Sequence of chain 1.C:
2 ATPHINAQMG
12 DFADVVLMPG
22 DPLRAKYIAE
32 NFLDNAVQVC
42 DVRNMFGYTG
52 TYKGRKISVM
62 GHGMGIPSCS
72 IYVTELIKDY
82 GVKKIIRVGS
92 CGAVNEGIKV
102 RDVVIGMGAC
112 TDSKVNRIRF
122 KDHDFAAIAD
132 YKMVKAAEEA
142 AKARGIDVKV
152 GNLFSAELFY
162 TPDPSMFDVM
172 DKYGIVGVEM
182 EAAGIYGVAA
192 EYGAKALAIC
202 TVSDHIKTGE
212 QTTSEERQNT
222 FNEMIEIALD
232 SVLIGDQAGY

Sequence of chain 1.A:
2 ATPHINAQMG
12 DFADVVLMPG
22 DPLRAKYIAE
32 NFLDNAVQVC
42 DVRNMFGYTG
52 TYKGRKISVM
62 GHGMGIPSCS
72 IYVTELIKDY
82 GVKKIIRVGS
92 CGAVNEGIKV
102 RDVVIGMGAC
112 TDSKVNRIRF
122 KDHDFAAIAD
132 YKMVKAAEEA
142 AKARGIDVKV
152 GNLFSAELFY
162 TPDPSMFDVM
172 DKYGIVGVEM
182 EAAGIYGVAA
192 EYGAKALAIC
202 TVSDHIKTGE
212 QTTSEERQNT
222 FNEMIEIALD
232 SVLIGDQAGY

The protein below binds the small molecule below.
Small molecule (SMILES): O=c1[nH]cnc2c(C[NH+]3C[C@H](CO)[C@@H](O)C3)c[nH]c12

Binding-site contacts:
Ligand atom O5' contacts residue PHE160 of chain 1.A at 3.5 Å.
Ligand atom C3' contacts residue GLU182 of chain 1.A at 3.3 Å.
Ligand atom O3' contacts residue GLU182 of chain 1.A at 2.5 Å (salt-bridge).
Ligand atom C4 contacts residue VAL179 of chain 1.A at 3.3 Å (hydrophobic).
Ligand atom C2' contacts residue MET181 of chain 1.A at 3.7 Å (hydrophobic).
Ligand atom C8 contacts residue CYS92 of chain 1.A at 3.5 Å (hydrophobic).
Ligand atom C9 contacts residue VAL179 of chain 1.A at 3.7 Å (hydrophobic).
Ligand atom C6' contacts residue PO41 of chain 1.N at 3.3 Å.
Ligand atom C4' contacts residue MET65 of chain 1.A at 3.7 Å (hydrophobic).
Ligand atom N1' contacts residue PO41 of chain 1.N at 2.5 Å (h-bond).
Ligand atom C10 contacts residue PO41 of chain 1.N at 3.1 Å.
Ligand atom N1 contacts residue PHE160 of chain 1.A at 3.6 Å.
Ligand atom C8 contacts residue SER204 of chain 1.A at 3.4 Å.
Ligand atom O6 contacts residue ASP205 of chain 1.A at 3.3 Å (salt-bridge).
Ligand atom O3' contacts residue MET65 of chain 1.A at 3.5 Å.
Ligand atom N7 contacts residue SER204 of chain 1.A at 3.8 Å.
Ligand atom C6' contacts residue SER91 of chain 1.A at 3.4 Å.
Ligand atom C8 contacts residue SER91 of chain 1.A at 3.5 Å.
Ligand atom N3 contacts residue MET181 of chain 1.A at 3.6 Å.
Ligand atom O3' contacts residue PO41 of chain 1.N at 2.7 Å (h-bond).
Ligand atom C2' contacts residue GLU182 of chain 1.A at 3.5 Å.
Ligand atom O6 contacts residue PHE160 of chain 1.A at 3.8 Å.
Ligand atom C3' contacts residue PO41 of chain 1.N at 3.7 Å.
Ligand atom C9 contacts residue CYS92 of chain 1.A at 3.7 Å (hydrophobic).
Ligand atom C6 contacts residue PHE160 of chain 1.A at 3.5 Å (hydrophobic).
Ligand atom C2' contacts residue PO41 of chain 1.N at 3.4 Å.
Ligand atom O5' contacts residue HIS5 of chain 1.C at 2.5 Å (h-bond).
Ligand atom C2 contacts residue PHE160 of chain 1.A at 3.8 Å (hydrophobic).
Ligand atom C5' contacts residue HIS5 of chain 1.C at 3.3 Å.
Ligand atom N7 contacts residue ASP205 of chain 1.A at 3.2 Å (salt-bridge).
Ligand atom C10 contacts residue GLU180 of chain 1.A at 3.8 Å.
Ligand atom N3 contacts residue GLU180 of chain 1.A at 3.5 Å.
Ligand atom N7 contacts residue CYS92 of chain 1.A at 3.7 Å.
Ligand atom N7 contacts residue GLY93 of chain 1.A at 3.5 Å (h-bond).
Ligand atom C10 contacts residue SER91 of chain 1.A at 3.0 Å.
Ligand atom C9 contacts residue SER91 of chain 1.A at 3.8 Å.
Ligand atom C6' contacts residue ARG44 of chain 1.C at 3.6 Å.
Ligand atom N1' contacts residue SER91 of chain 1.A at 3.5 Å (h-bond).
Ligand atom C5' contacts residue PHE160 of chain 1.A at 3.7 Å (hydrophobic).
Ligand atom N3 contacts residue VAL179 of chain 1.A at 3.4 Å (h-bond).